Binding-site contacts:
Ligand atom O7 contacts residue THR101 of chain 1.A at 3.6 Å.
Ligand atom C3 contacts residue ASN37 of chain 1.A at 3.9 Å.
Ligand atom N2 contacts residue THR101 of chain 1.A at 3.6 Å.
Ligand atom O5 contacts residue ASN37 of chain 1.A at 2.3 Å (h-bond).
Ligand atom C7 contacts residue THR101 of chain 1.A at 4.0 Å.
Ligand atom C4 contacts residue ASN37 of chain 1.A at 4.3 Å.
Ligand atom C1 contacts residue ASN37 of chain 1.A at 1.4 Å.
Ligand atom C2 contacts residue ASN37 of chain 1.A at 2.6 Å.
Ligand atom N2 contacts residue ASN37 of chain 1.A at 3.0 Å (h-bond).
Ligand atom O7 contacts residue VAL85 of chain 1.A at 4.0 Å.
Ligand atom C5 contacts residue ASN37 of chain 1.A at 3.7 Å.
Ligand atom C7 contacts residue ASN37 of chain 1.A at 4.0 Å.

This protein binds this small molecule.
Small molecule (SMILES): CC(=O)N[C@@H]1[C@@H](O)[C@H](O)[C@@H](CO)O[C@H]1O

Sequence of chain 1.A:
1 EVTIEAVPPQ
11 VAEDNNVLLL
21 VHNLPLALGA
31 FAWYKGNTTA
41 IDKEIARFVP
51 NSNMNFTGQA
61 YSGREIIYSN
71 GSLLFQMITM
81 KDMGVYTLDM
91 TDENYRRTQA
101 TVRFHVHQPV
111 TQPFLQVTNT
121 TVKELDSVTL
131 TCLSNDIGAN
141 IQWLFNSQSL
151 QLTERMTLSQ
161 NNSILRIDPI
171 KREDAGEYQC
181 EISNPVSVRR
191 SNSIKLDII